This protein binds this small molecule.
Small molecule (SMILES): COc1cc(-c2cncc(-c3ccc(C4CCN(C)CC4)cc3)c2C)cc(OC)c1OC

Binding-site contacts:
Ligand atom O28 contacts residue ALA155 of chain 2.B at 3.9 Å.
Ligand atom O31 contacts residue LYS37 of chain 2.B at 3.6 Å.
Ligand atom C23 contacts residue GLY91 of chain 2.B at 3.6 Å.
Ligand atom C22 contacts residue GLY91 of chain 2.B at 3.6 Å.
Ligand atom C21 contacts residue VAL16 of chain 2.B at 3.5 Å (hydrophobic).
Ligand atom O02 contacts residue LYS37 of chain 2.B at 3.5 Å.
Ligand atom C03 contacts residue LEU65 of chain 2.B at 4.0 Å (hydrophobic).
Ligand atom N08 contacts residue TYR87 of chain 2.B at 3.8 Å.
Ligand atom C24 contacts residue LEU145 of chain 2.B at 3.8 Å (hydrophobic).
Ligand atom C07 contacts residue HIS86 of chain 2.B at 4.0 Å.
Ligand atom C11 contacts residue GLY91 of chain 2.B at 3.9 Å.
Ligand atom C12 contacts residue TYR87 of chain 2.B at 3.2 Å (hydrophobic).
Ligand atom C06 contacts residue LEU145 of chain 2.B at 3.8 Å (hydrophobic).
Ligand atom C16 contacts residue ASP95 of chain 2.B at 3.5 Å.
Ligand atom C05 contacts residue LEU145 of chain 2.B at 4.0 Å (hydrophobic).
Ligand atom N08 contacts residue HIS88 of chain 2.B at 2.9 Å (h-bond).
Ligand atom C09 contacts residue TYR87 of chain 2.B at 3.7 Å (hydrophobic).
Ligand atom C07 contacts residue LEU145 of chain 2.B at 3.5 Å (hydrophobic).
Ligand atom C10 contacts residue LEU145 of chain 2.B at 4.0 Å (hydrophobic).
Ligand atom C12 contacts residue HIS88 of chain 2.B at 3.8 Å.
Ligand atom C07 contacts residue ALA35 of chain 2.B at 3.8 Å (hydrophobic).
Ligand atom C01 contacts residue LEU83 of chain 2.B at 3.5 Å (hydrophobic).
Ligand atom C29 contacts residue LYS142 of chain 2.B at 3.5 Å.
Ligand atom C01 contacts residue LYS37 of chain 2.B at 3.7 Å.
Ligand atom C04 contacts residue ALA35 of chain 2.B at 3.7 Å (hydrophobic).
Ligand atom C14 contacts residue GLY91 of chain 2.B at 3.9 Å.
Ligand atom C13 contacts residue TYR87 of chain 2.B at 3.3 Å (hydrophobic).
Ligand atom C09 contacts residue HIS88 of chain 2.B at 3.1 Å.
Ligand atom C22 contacts residue ASP95 of chain 2.B at 3.5 Å.
Ligand atom C26 contacts residue LEU145 of chain 2.B at 3.9 Å (hydrophobic).
Ligand atom C12 contacts residue VAL16 of chain 2.B at 3.9 Å (hydrophobic).
Ligand atom C32 contacts residue LEU83 of chain 2.B at 4.0 Å (hydrophobic).
Ligand atom C29 contacts residue ASN143 of chain 2.B at 3.5 Å.
Ligand atom C04 contacts residue VAL24 of chain 2.B at 3.8 Å (hydrophobic).
Ligand atom C01 contacts residue ALA35 of chain 2.B at 3.7 Å (hydrophobic).
Ligand atom C32 contacts residue ASP156 of chain 2.B at 3.7 Å.
Ligand atom C32 contacts residue GLU50 of chain 2.B at 3.6 Å.
Ligand atom C01 contacts residue THR85 of chain 2.B at 3.2 Å.
Ligand atom C13 contacts residue VAL16 of chain 2.B at 3.7 Å (hydrophobic).
Ligand atom C04 contacts residue THR85 of chain 2.B at 4.0 Å.

Sequence of chain 2.B:
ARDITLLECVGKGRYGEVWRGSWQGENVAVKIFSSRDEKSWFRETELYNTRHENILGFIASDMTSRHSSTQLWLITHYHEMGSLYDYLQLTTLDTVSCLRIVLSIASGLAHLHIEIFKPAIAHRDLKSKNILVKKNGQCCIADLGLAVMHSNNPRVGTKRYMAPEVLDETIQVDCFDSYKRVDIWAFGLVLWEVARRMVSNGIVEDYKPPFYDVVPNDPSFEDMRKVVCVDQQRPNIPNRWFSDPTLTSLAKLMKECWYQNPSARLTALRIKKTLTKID